Sequence of chain 3.A:
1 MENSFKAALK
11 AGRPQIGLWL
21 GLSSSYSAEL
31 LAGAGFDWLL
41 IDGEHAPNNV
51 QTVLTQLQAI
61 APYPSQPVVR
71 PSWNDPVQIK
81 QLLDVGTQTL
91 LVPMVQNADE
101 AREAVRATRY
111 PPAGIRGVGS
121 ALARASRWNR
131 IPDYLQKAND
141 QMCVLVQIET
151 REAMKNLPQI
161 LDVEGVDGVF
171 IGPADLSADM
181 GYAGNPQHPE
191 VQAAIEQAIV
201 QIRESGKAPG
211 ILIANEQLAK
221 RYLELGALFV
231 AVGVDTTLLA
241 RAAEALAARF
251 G

This small molecule binds to this protein.
Small molecule (SMILES): CC(=O)C(=O)O

Binding-site contacts:
Ligand atom C contacts residue GLY172 of chain 3.A at 3.2 Å.
Ligand atom OXT contacts residue E8U1 of chain 3.D at 0.6 Å (h-bond).
Ligand atom CB contacts residue LEU212 of chain 3.A at 3.4 Å (hydrophobic).
Ligand atom CB contacts residue TRP19 of chain 3.A at 4.1 Å (hydrophobic).
Ligand atom O contacts residue ASP175 of chain 3.A at 4.3 Å.
Ligand atom OXT contacts residue PRO173 of chain 3.A at 3.9 Å.
Ligand atom C contacts residue E8U1 of chain 3.D at 0.3 Å.
Ligand atom OXT contacts residue ASP175 of chain 3.A at 3.3 Å (salt-bridge).
Ligand atom CB contacts residue ARG70 of chain 3.A at 4.3 Å.
Ligand atom CA contacts residue PHE170 of chain 3.A at 3.9 Å (hydrophobic).
Ligand atom CA contacts residue MG1 of chain 3.F at 3.3 Å.
Ligand atom O3 contacts residue E8U1 of chain 3.D at 0.4 Å (h-bond).
Ligand atom OXT contacts residue ALA174 of chain 3.A at 3.7 Å.
Ligand atom O contacts residue E8U1 of chain 3.D at 0.7 Å (h-bond).
Ligand atom C contacts residue ASP175 of chain 3.A at 4.3 Å.
Ligand atom O contacts residue MG1 of chain 3.F at 4.5 Å.
Ligand atom CB contacts residue PHE170 of chain 3.A at 3.8 Å (hydrophobic).
Ligand atom O3 contacts residue GLU149 of chain 3.A at 3.9 Å.
Ligand atom O contacts residue ALA174 of chain 3.A at 3.2 Å.
Ligand atom CA contacts residue ARG70 of chain 3.A at 4.1 Å.
Ligand atom O contacts residue PRO173 of chain 3.A at 3.7 Å.
Ligand atom O3 contacts residue MG1 of chain 3.F at 2.6 Å.
Ligand atom CA contacts residue E8U1 of chain 3.D at 0.5 Å.
Ligand atom C contacts residue ALA174 of chain 3.A at 4.0 Å (hydrophobic).
Ligand atom O3 contacts residue PHE170 of chain 3.A at 3.6 Å.
Ligand atom O contacts residue GLY172 of chain 3.A at 3.8 Å.
Ligand atom CA contacts residue GLN147 of chain 3.A at 4.2 Å.
Ligand atom OXT contacts residue MG1 of chain 3.F at 2.7 Å.
Ligand atom O3 contacts residue ARG70 of chain 3.A at 3.1 Å (salt-bridge).
Ligand atom C contacts residue PRO173 of chain 3.A at 4.0 Å (hydrophobic).
Ligand atom C contacts residue MG1 of chain 3.F at 3.3 Å.
Ligand atom OXT contacts residue GLU149 of chain 3.A at 3.7 Å.
Ligand atom O3 contacts residue GLY172 of chain 3.A at 3.9 Å.
Ligand atom OXT contacts residue GLY172 of chain 3.A at 3.0 Å.
Ligand atom CA contacts residue GLY172 of chain 3.A at 3.6 Å.
Ligand atom O3 contacts residue GLN147 of chain 3.A at 2.9 Å (h-bond).
Ligand atom CB contacts residue E8U1 of chain 3.D at 1.3 Å.